This small molecule binds to this protein.
Small molecule (SMILES): [H]/N=C(\N)N[C@H]1C=C(C(=O)O)O[C@@H]([C@H](O)[C@H](O)CO)[C@@H]1NC(C)=O

Binding-site contacts:
Ligand atom C8 contacts residue GLU205 of chain 3.A at 3.4 Å.
Ligand atom NH1 contacts residue TRP107 of chain 3.A at 3.2 Å (h-bond).
Ligand atom C4 contacts residue ASP79 of chain 3.A at 3.8 Å.
Ligand atom C6 contacts residue TYR333 of chain 3.A at 3.6 Å (hydrophobic).
Ligand atom NE contacts residue GLU47 of chain 3.A at 3.4 Å (salt-bridge).
Ligand atom C11 contacts residue ILE151 of chain 3.A at 3.6 Å (hydrophobic).
Ligand atom O1A contacts residue ARG221 of chain 3.A at 3.4 Å (salt-bridge).
Ligand atom O8 contacts residue ARG221 of chain 3.A at 3.6 Å.
Ligand atom C2 contacts residue TYR333 of chain 3.A at 2.8 Å (hydrophobic).
Ligand atom CZ contacts residue GLU47 of chain 3.A at 3.7 Å.
Ligand atom C1 contacts residue TYR333 of chain 3.A at 3.2 Å (hydrophobic).
Ligand atom O1B contacts residue ARG46 of chain 3.A at 2.8 Å (salt-bridge).
Ligand atom O1B contacts residue ARG299 of chain 3.A at 2.8 Å (salt-bridge).
Ligand atom C3 contacts residue ASP79 of chain 3.A at 3.5 Å.
Ligand atom C3 contacts residue TYR333 of chain 3.A at 3.1 Å (hydrophobic).
Ligand atom NH2 contacts residue ASP79 of chain 3.A at 2.9 Å (salt-bridge).
Ligand atom NE contacts residue ASP79 of chain 3.A at 3.2 Å (salt-bridge).
Ligand atom O6 contacts residue TYR333 of chain 3.A at 3.2 Å (h-bond).
Ligand atom NH2 contacts residue ARG84 of chain 3.A at 3.3 Å (salt-bridge).
Ligand atom O9 contacts residue ARG153 of chain 3.A at 3.4 Å (salt-bridge).
Ligand atom O8 contacts residue GLU205 of chain 3.A at 2.3 Å (salt-bridge).
Ligand atom O8 contacts residue GLU206 of chain 3.A at 3.7 Å.
Ligand atom O10 contacts residue ASP79 of chain 3.A at 3.6 Å.
Ligand atom CZ contacts residue TRP107 of chain 3.A at 3.4 Å (hydrophobic).
Ligand atom NH2 contacts residue GLU47 of chain 3.A at 3.8 Å.
Ligand atom O10 contacts residue ARG80 of chain 3.A at 2.9 Å (salt-bridge).
Ligand atom NH1 contacts residue GLU156 of chain 3.A at 2.9 Å (salt-bridge).
Ligand atom C9 contacts residue GLU205 of chain 3.A at 3.5 Å.
Ligand atom C9 contacts residue ALA175 of chain 3.A at 3.6 Å (hydrophobic).
Ligand atom O1A contacts residue TYR333 of chain 3.A at 3.3 Å (h-bond).
Ligand atom C6 contacts residue GLU206 of chain 3.A at 3.5 Å.
Ligand atom O9 contacts residue GLU205 of chain 3.A at 2.7 Å (salt-bridge).
Ligand atom C4 contacts residue TYR333 of chain 3.A at 3.7 Å (hydrophobic).
Ligand atom C1 contacts residue ARG299 of chain 3.A at 3.4 Å.
Ligand atom NH2 contacts residue TRP107 of chain 3.A at 2.7 Å (h-bond).
Ligand atom C4 contacts residue GLU47 of chain 3.A at 3.8 Å.
Ligand atom O9 contacts residue ALA175 of chain 3.A at 3.2 Å.
Ligand atom C11 contacts residue ARG153 of chain 3.A at 3.8 Å.
Ligand atom C3 contacts residue GLU47 of chain 3.A at 3.3 Å.
Ligand atom O1A contacts residue ARG299 of chain 3.A at 2.5 Å (salt-bridge).

Sequence of chain 3.A:
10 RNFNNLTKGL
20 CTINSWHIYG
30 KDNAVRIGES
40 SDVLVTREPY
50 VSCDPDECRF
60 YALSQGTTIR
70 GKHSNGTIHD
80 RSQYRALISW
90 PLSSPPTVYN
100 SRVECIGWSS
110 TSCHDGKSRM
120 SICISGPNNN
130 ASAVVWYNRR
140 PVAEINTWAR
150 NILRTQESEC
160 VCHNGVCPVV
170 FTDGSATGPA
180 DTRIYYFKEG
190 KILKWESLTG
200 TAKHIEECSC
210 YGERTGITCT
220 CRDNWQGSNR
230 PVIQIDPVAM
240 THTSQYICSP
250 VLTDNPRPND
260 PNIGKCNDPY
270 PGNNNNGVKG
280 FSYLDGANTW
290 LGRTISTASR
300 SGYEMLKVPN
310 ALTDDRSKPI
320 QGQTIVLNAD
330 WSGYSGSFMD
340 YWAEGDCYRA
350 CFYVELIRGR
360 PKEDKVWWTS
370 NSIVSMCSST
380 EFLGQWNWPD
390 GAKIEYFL